Binding-site contacts:
Ligand atom C4 contacts residue TYR104 of chain 1.D at 3.7 Å (hydrophobic).
Ligand atom N1 contacts residue ALA253 of chain 1.C at 3.5 Å.
Ligand atom C2 contacts residue ALA254 of chain 1.C at 3.5 Å (hydrophobic).
Ligand atom O3G contacts residue LYS249 of chain 1.C at 3.1 Å.
Ligand atom C5 contacts residue TYR104 of chain 1.D at 3.6 Å (hydrophobic).
Ligand atom O1A contacts residue GLY72 of chain 1.D at 3.7 Å.
Ligand atom O3B contacts residue SER70 of chain 1.D at 3.3 Å (h-bond).
Ligand atom N3 contacts residue ALA253 of chain 1.C at 3.7 Å.
Ligand atom S1G contacts residue LYS73 of chain 1.D at 3.7 Å.
Ligand atom O3' contacts residue TYR265 of chain 1.D at 3.3 Å.
Ligand atom O2' contacts residue PRO255 of chain 1.C at 3.1 Å.
Ligand atom PB contacts residue MG1 of chain 1.S at 3.5 Å.
Ligand atom O2G contacts residue LYS251 of chain 1.C at 3.2 Å (salt-bridge).
Ligand atom O2B contacts residue GLY72 of chain 1.D at 3.3 Å (h-bond).
Ligand atom C6 contacts residue TYR104 of chain 1.D at 3.3 Å (hydrophobic).
Ligand atom PG contacts residue MG1 of chain 1.S at 3.5 Å.
Ligand atom O1A contacts residue THR75 of chain 1.D at 2.8 Å (h-bond).
Ligand atom S1G contacts residue SER70 of chain 1.D at 3.5 Å (h-bond).
Ligand atom O2G contacts residue MG1 of chain 1.S at 2.2 Å.
Ligand atom N6 contacts residue LYS251 of chain 1.C at 3.4 Å (salt-bridge).
Ligand atom S1G contacts residue GLU69 of chain 1.D at 3.5 Å.
Ligand atom S1G contacts residue PHE218 of chain 1.C at 3.7 Å.
Ligand atom C5' contacts residue GLY72 of chain 1.D at 3.7 Å.
Ligand atom O3A contacts residue GLY72 of chain 1.D at 3.3 Å (h-bond).
Ligand atom O2B contacts residue SER71 of chain 1.D at 3.4 Å (h-bond).
Ligand atom PB contacts residue LYS73 of chain 1.D at 3.7 Å.
Ligand atom N6 contacts residue TYR104 of chain 1.D at 3.3 Å.
Ligand atom O3G contacts residue LYS251 of chain 1.C at 3.2 Å (salt-bridge).
Ligand atom O2B contacts residue LYS73 of chain 1.D at 3.0 Å (salt-bridge).
Ligand atom N7 contacts residue TYR104 of chain 1.D at 3.7 Å.
Ligand atom O1B contacts residue MG1 of chain 1.S at 2.2 Å.
Ligand atom O2G contacts residue GLU97 of chain 1.D at 3.7 Å.
Ligand atom C1' contacts residue TYR265 of chain 1.D at 3.8 Å (hydrophobic).
Ligand atom C2 contacts residue ALA253 of chain 1.C at 3.5 Å (hydrophobic).
Ligand atom N1 contacts residue TYR104 of chain 1.D at 3.4 Å.
Ligand atom C2 contacts residue TYR104 of chain 1.D at 3.6 Å (hydrophobic).
Ligand atom O4' contacts residue TYR265 of chain 1.D at 3.8 Å.
Ligand atom O2' contacts residue ASN250 of chain 1.C at 3.1 Å (h-bond).
Ligand atom O3A contacts residue LYS73 of chain 1.D at 3.7 Å.
Ligand atom O1B contacts residue THR74 of chain 1.D at 2.9 Å (h-bond).

The small molecule below binds the protein below.
Small molecule (SMILES): Nc1ncnc2c1ncn2[C@@H]1O[C@H](COP(=O)(O)OP(=O)(O)OP(O)(O)=S)[C@@H](O)[C@H]1O

Sequence of chain 1.C:
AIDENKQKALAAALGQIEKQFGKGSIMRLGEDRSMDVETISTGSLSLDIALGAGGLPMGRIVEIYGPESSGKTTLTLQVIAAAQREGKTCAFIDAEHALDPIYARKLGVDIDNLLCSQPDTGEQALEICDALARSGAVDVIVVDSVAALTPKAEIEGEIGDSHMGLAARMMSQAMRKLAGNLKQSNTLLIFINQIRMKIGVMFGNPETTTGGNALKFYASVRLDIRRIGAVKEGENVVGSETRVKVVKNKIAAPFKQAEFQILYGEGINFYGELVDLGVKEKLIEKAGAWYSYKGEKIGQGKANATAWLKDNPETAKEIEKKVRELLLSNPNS

Sequence of chain 1.D:
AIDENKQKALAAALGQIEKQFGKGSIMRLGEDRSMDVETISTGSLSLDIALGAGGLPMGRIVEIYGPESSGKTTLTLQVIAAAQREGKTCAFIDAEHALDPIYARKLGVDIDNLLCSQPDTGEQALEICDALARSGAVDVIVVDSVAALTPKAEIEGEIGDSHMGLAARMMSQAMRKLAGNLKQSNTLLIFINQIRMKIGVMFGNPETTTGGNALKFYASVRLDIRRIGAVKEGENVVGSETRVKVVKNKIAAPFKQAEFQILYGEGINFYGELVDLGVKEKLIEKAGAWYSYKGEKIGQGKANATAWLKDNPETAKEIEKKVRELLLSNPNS